Sequence of chain 2.O:
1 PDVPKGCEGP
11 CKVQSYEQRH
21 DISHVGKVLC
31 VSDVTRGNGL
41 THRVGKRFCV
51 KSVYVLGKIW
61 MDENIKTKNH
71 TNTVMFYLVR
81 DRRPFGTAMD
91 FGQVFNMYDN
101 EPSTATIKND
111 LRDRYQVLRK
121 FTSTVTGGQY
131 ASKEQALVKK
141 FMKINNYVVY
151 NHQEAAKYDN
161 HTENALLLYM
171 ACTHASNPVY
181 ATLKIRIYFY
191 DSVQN

A small-molecule ligand and the protein it binds are described below.
Small molecule (SMILES): Nc1ccn([C@H]2C[C@H](O[P](=O)(O)OC[C@H]3O[C@@H](n4cnc5c(N)ncnc54)C[C@@H]3O[P](=O)(O)OC[C@H]3O[C@@H](n4cnc5c(N)ncnc54)C[C@@H]3O[P](=O)(O)OC[C@H]3O[C@@H](n4ccc(N)nc4=O)C[C@@H]3O[P](=O)(O)OC[C@H]3O[C@@H](n4ccc(N)nc4=O)C[C@@H]3O[P](=O)(O)OC[C@H]3O[C@@H](n4cnc5c(N)ncnc54)C[C@@H]3O[P](=O)(O)OC[C@H]3O[C@@H](n4ccc(N)nc4=O)C[C@@H]3O)[C@@H](COP(=O)=O)O2)c(=O)n1

Sequence of chain 1.S:
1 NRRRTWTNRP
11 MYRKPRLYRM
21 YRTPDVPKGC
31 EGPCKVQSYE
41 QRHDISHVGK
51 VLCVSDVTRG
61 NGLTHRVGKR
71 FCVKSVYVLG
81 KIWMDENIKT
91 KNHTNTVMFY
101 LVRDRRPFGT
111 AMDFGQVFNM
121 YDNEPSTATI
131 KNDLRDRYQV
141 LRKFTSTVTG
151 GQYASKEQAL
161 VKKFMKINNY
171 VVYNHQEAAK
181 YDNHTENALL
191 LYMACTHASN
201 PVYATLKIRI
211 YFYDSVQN

Binding-site contacts:
Ligand atom P contacts residue ARG47 of chain 2.O at 3.6 Å.
Ligand atom N4 contacts residue LYS51 of chain 1.U at 3.4 Å.
Ligand atom O2 contacts residue TYR188 of chain 1.U at 3.1 Å.
Ligand atom N4 contacts residue SER52 of chain 1.U at 3.6 Å (h-bond).
Ligand atom OP2 contacts residue ASN195 of chain 2.O at 2.9 Å (h-bond).
Ligand atom OP1 contacts residue ARG105 of chain 1.S at 2.9 Å (salt-bridge).
Ligand atom O3' contacts residue ARG47 of chain 2.O at 3.5 Å (salt-bridge).
Ligand atom O5' contacts residue ARG135 of chain 1.S at 3.4 Å.
Ligand atom O3' contacts residue ARG105 of chain 1.S at 3.4 Å (salt-bridge).
Ligand atom C2 contacts residue PHE141 of chain 1.U at 3.5 Å (hydrophobic).
Ligand atom C5' contacts residue ARG47 of chain 2.O at 3.5 Å.
Ligand atom C2' contacts residue TYR188 of chain 1.U at 3.1 Å (hydrophobic).
Ligand atom C6 contacts residue PHE141 of chain 1.U at 3.4 Å (hydrophobic).
Ligand atom OP2 contacts residue TYR188 of chain 1.U at 2.7 Å (h-bond).
Ligand atom C2' contacts residue CYS11 of chain 1.U at 3.6 Å (hydrophobic).
Ligand atom O4' contacts residue ARG103 of chain 1.S at 3.4 Å (salt-bridge).
Ligand atom OP1 contacts residue LYS143 of chain 1.S at 3.0 Å (salt-bridge).
Ligand atom O3' contacts residue TYR188 of chain 1.U at 2.9 Å (h-bond).
Ligand atom C5 contacts residue TYR190 of chain 1.U at 3.6 Å (hydrophobic).
Ligand atom C3' contacts residue TYR188 of chain 1.U at 3.2 Å (hydrophobic).
Ligand atom OP1 contacts residue ARG142 of chain 1.S at 3.5 Å.
Ligand atom C5 contacts residue PHE141 of chain 1.U at 3.4 Å (hydrophobic).
Ligand atom C5' contacts residue LYS143 of chain 1.S at 3.6 Å.
Ligand atom OP1 contacts residue ASP136 of chain 1.S at 2.8 Å (salt-bridge).
Ligand atom N7 contacts residue PHE141 of chain 1.U at 3.5 Å.
Ligand atom C4 contacts residue PHE141 of chain 1.U at 3.4 Å (hydrophobic).
Ligand atom N1 contacts residue PHE141 of chain 1.U at 3.4 Å.
Ligand atom OP2 contacts residue ASN195 of chain 2.O at 3.6 Å.
Ligand atom O3' contacts residue ASN195 of chain 2.O at 3.4 Å (h-bond).
Ligand atom OP2 contacts residue TYR54 of chain 1.U at 2.6 Å (h-bond).
Ligand atom OP1 contacts residue ARG47 of chain 2.O at 3.2 Å (salt-bridge).
Ligand atom OP2 contacts residue LYS143 of chain 1.S at 2.9 Å (salt-bridge).
Ligand atom O3' contacts residue LEU141 of chain 1.S at 3.5 Å (h-bond).
Ligand atom OP2 contacts residue ARG186 of chain 1.U at 3.0 Å (salt-bridge).
Ligand atom N6 contacts residue PHE141 of chain 1.U at 3.4 Å.
Ligand atom P contacts residue TYR188 of chain 1.U at 3.4 Å.
Ligand atom C2' contacts residue ASN195 of chain 2.O at 3.6 Å.
Ligand atom OP1 contacts residue ARG135 of chain 1.S at 3.1 Å (salt-bridge).
Ligand atom C5' contacts residue ARG103 of chain 1.S at 3.4 Å.
Ligand atom N3 contacts residue PHE141 of chain 1.U at 3.6 Å.

Sequence of chain 1.U:
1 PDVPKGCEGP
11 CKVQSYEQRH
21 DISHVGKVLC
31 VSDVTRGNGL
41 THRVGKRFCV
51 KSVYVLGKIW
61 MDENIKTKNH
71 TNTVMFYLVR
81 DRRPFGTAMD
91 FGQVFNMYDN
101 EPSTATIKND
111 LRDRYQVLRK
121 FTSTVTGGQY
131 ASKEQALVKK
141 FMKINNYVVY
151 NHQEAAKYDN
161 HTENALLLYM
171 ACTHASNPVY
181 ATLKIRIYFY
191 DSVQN